Binding-site contacts:
Ligand atom O7 contacts residue ASN254 of chain 1.A at 4.3 Å.
Ligand atom C7 contacts residue ASN254 of chain 1.A at 3.9 Å.
Ligand atom N2 contacts residue ASN254 of chain 1.A at 3.7 Å.
Ligand atom C1 contacts residue ASN254 of chain 1.A at 2.2 Å.
Ligand atom O5 contacts residue ASN254 of chain 1.A at 2.8 Å (h-bond).
Ligand atom C2 contacts residue ASN254 of chain 1.A at 3.3 Å.
Ligand atom C8 contacts residue ASN254 of chain 1.A at 4.2 Å.
Ligand atom C5 contacts residue ASN254 of chain 1.A at 4.2 Å.

The small molecule below binds the protein below.
Small molecule (SMILES): CC(=O)N[C@@H]1[C@@H](O)[C@H](O)[C@@H](CO)O[C@H]1O

Sequence of chain 1.A:
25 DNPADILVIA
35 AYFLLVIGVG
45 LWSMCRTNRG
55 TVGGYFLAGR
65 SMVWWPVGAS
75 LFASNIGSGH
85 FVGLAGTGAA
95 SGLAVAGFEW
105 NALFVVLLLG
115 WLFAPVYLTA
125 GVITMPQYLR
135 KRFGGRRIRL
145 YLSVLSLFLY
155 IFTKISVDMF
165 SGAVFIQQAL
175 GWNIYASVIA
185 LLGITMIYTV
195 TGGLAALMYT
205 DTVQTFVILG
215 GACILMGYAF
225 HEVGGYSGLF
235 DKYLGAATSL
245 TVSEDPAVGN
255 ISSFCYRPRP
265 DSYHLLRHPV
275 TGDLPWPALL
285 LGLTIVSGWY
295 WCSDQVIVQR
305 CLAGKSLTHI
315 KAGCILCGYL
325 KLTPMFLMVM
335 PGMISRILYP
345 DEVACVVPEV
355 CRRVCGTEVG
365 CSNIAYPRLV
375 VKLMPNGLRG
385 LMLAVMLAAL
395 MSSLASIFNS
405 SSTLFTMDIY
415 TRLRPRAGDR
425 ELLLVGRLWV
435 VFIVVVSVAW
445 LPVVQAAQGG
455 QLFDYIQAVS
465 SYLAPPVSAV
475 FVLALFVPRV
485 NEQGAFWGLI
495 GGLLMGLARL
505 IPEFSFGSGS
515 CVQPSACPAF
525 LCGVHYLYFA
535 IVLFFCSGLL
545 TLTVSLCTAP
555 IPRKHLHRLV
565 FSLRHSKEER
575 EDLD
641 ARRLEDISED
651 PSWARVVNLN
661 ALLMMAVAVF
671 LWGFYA